Binding-site contacts:
Ligand atom O5 contacts residue ASN389 of chain 1.C at 2.4 Å (h-bond).
Ligand atom C7 contacts residue ASN389 of chain 1.C at 3.8 Å.
Ligand atom C8 contacts residue ASN389 of chain 1.C at 4.4 Å.
Ligand atom O6 contacts residue HIS388 of chain 1.C at 3.6 Å.
Ligand atom C1 contacts residue ASN389 of chain 1.C at 2.3 Å.
Ligand atom O7 contacts residue PRO493 of chain 1.C at 4.1 Å.
Ligand atom C1 contacts residue SER391 of chain 1.C at 4.4 Å.
Ligand atom C2 contacts residue ASN389 of chain 1.C at 3.2 Å.
Ligand atom C3 contacts residue ASN389 of chain 1.C at 4.5 Å.
Ligand atom O5 contacts residue HIS388 of chain 1.C at 4.2 Å.
Ligand atom O7 contacts residue SER421 of chain 1.C at 3.6 Å (h-bond).
Ligand atom O6 contacts residue MET387 of chain 1.C at 3.3 Å.
Ligand atom O7 contacts residue ASN389 of chain 1.C at 3.9 Å.
Ligand atom C6 contacts residue HIS386 of chain 1.C at 3.8 Å.
Ligand atom C7 contacts residue SER421 of chain 1.C at 4.3 Å.
Ligand atom O6 contacts residue ASN389 of chain 1.C at 4.4 Å.
Ligand atom C5 contacts residue ASN389 of chain 1.C at 3.8 Å.
Ligand atom C8 contacts residue GLN497 of chain 1.C at 3.7 Å.
Ligand atom N2 contacts residue ASN389 of chain 1.C at 3.6 Å.
Ligand atom C6 contacts residue HIS388 of chain 1.C at 4.2 Å.
Ligand atom C6 contacts residue ASN389 of chain 1.C at 4.5 Å.
Ligand atom O6 contacts residue HIS386 of chain 1.C at 2.9 Å (h-bond).

This small molecule binds to this protein.
Small molecule (SMILES): CC(=O)N[C@H]1[C@H](O[C@H]2[C@H](O)[C@@H](NC(C)=O)CO[C@@H]2CO)O[C@H](CO)[C@@H](O)[C@@H]1O

Sequence of chain 1.C:
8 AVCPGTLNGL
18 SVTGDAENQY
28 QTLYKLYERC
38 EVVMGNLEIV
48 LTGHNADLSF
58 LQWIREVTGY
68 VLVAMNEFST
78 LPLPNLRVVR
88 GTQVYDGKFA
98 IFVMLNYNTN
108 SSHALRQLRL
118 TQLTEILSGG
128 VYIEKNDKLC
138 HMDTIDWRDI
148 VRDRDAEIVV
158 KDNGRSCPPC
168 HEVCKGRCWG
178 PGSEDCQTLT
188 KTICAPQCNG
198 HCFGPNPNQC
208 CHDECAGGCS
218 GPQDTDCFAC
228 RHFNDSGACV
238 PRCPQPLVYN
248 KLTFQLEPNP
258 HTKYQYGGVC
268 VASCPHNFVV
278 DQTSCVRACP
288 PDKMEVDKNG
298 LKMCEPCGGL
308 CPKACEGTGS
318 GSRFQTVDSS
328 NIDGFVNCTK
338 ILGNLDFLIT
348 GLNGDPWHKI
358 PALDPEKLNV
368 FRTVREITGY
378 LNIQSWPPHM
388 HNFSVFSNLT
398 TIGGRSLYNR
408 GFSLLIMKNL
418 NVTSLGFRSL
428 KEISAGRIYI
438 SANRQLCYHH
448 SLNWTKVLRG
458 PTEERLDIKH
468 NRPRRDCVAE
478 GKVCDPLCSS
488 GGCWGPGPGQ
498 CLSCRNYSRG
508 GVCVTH